A protein and the small-molecule ligand that binds it are described below.
Small molecule (SMILES): NCCCOc1ccc(-c2cn[nH]c2-c2cc(Cl)c(O)cc2O)cc1

Sequence of chain 1.A:
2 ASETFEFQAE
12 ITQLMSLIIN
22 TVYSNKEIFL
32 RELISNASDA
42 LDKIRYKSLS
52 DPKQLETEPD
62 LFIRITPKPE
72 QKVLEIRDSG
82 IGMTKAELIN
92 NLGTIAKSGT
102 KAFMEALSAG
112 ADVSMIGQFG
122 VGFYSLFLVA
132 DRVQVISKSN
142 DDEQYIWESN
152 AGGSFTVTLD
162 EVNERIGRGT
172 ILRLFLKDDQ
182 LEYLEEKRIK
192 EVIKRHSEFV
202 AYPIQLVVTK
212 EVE

Binding-site contacts:
Ligand atom O7 contacts residue ASP79 of chain 1.A at 2.6 Å (salt-bridge).
Ligand atom C13 contacts residue ILE82 of chain 1.A at 3.6 Å (hydrophobic).
Ligand atom N12 contacts residue MET84 of chain 1.A at 3.5 Å.
Ligand atom C3 contacts residue ASN37 of chain 1.A at 4.0 Å.
Ligand atom C17 contacts residue ASN37 of chain 1.A at 3.9 Å.
Ligand atom N14 contacts residue GLY83 of chain 1.A at 3.9 Å.
Ligand atom C4 contacts residue ALA41 of chain 1.A at 3.9 Å (hydrophobic).
Ligand atom O8 contacts residue LEU173 of chain 1.A at 3.3 Å.
Ligand atom O7 contacts residue THR171 of chain 1.A at 3.9 Å.
Ligand atom O8 contacts residue ASN37 of chain 1.A at 3.6 Å.
Ligand atom C16 contacts residue ASP40 of chain 1.A at 3.9 Å.
Ligand atom C13 contacts residue ALA41 of chain 1.A at 3.9 Å (hydrophobic).
Ligand atom CL9 contacts residue ASN37 of chain 1.A at 3.4 Å.
Ligand atom C16 contacts residue ALA41 of chain 1.A at 3.8 Å (hydrophobic).
Ligand atom C10 contacts residue ALA41 of chain 1.A at 3.7 Å (hydrophobic).
Ligand atom C16 contacts residue LYS44 of chain 1.A at 3.9 Å.
Ligand atom N12 contacts residue ALA41 of chain 1.A at 3.9 Å.
Ligand atom C1 contacts residue LEU173 of chain 1.A at 3.9 Å (hydrophobic).
Ligand atom CL9 contacts residue LEU93 of chain 1.A at 3.9 Å.
Ligand atom C10 contacts residue MET84 of chain 1.A at 3.9 Å (hydrophobic).
Ligand atom C13 contacts residue GLY83 of chain 1.A at 3.8 Å.
Ligand atom CL9 contacts residue PHE124 of chain 1.A at 3.4 Å.
Ligand atom C1 contacts residue ASN37 of chain 1.A at 3.5 Å.
Ligand atom C6 contacts residue MET84 of chain 1.A at 3.7 Å (hydrophobic).
Ligand atom N25 contacts residue GLY121 of chain 1.A at 3.4 Å (h-bond).
Ligand atom C16 contacts residue ASN37 of chain 1.A at 3.5 Å.
Ligand atom C17 contacts residue ASP40 of chain 1.A at 3.5 Å.
Ligand atom C4 contacts residue ASP79 of chain 1.A at 3.6 Å.
Ligand atom C5 contacts residue MET84 of chain 1.A at 3.7 Å (hydrophobic).
Ligand atom C23 contacts residue GLY121 of chain 1.A at 3.5 Å.
Ligand atom N14 contacts residue MET84 of chain 1.A at 3.6 Å.
Ligand atom O7 contacts residue ALA41 of chain 1.A at 3.0 Å.
Ligand atom C24 contacts residue GLY121 of chain 1.A at 3.5 Å.
Ligand atom C3 contacts residue ASP79 of chain 1.A at 3.7 Å.
Ligand atom C2 contacts residue ASN37 of chain 1.A at 3.9 Å.
Ligand atom N12 contacts residue GLY83 of chain 1.A at 3.0 Å (h-bond).
Ligand atom N14 contacts residue ALA41 of chain 1.A at 3.7 Å.
Ligand atom N12 contacts residue ILE82 of chain 1.A at 3.5 Å.
Ligand atom N14 contacts residue THR171 of chain 1.A at 3.6 Å (h-bond).
Ligand atom C11 contacts residue ALA41 of chain 1.A at 3.8 Å (hydrophobic).